Sequence of chain 2.A:
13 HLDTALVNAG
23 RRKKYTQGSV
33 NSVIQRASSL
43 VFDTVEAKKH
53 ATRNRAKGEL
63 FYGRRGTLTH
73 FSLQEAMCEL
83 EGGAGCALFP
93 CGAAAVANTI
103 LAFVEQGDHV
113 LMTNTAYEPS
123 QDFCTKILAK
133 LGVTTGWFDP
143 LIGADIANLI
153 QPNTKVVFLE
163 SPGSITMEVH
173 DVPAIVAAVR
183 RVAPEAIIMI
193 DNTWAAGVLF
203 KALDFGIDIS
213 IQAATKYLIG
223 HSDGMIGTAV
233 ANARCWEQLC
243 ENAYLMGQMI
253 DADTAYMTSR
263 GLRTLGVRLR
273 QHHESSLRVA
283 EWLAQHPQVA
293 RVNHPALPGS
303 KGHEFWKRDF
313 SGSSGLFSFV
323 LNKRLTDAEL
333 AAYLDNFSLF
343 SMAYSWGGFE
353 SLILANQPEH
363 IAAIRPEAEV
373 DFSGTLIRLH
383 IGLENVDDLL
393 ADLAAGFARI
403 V

Binding-site contacts:
Ligand atom C2A contacts residue GLU162 of chain 2.A at 3.4 Å.
Ligand atom C6 contacts residue PLP1 of chain 2.D at 0.3 Å.
Ligand atom C4A contacts residue PLP1 of chain 2.D at 0.7 Å.
Ligand atom N11 contacts residue LYS218 of chain 2.A at 3.2 Å (salt-bridge).
Ligand atom O31 contacts residue SER347 of chain 2.A at 2.9 Å (h-bond).
Ligand atom O3 contacts residue TRP348 of chain 2.A at 3.2 Å (h-bond).
Ligand atom O1P contacts residue PLP1 of chain 2.D at 0.3 Å (h-bond).
Ligand atom O1 contacts residue PLP1 of chain 2.D at 3.1 Å.
Ligand atom P contacts residue PLP1 of chain 2.D at 0.3 Å.
Ligand atom O3P contacts residue GLY94 of chain 2.A at 3.2 Å (h-bond).
Ligand atom C2 contacts residue PLP1 of chain 2.D at 0.2 Å.
Ligand atom C2A contacts residue PLP1 of chain 2.D at 0.2 Å.
Ligand atom C5 contacts residue PLP1 of chain 2.D at 0.2 Å.
Ligand atom C5A contacts residue PLP1 of chain 2.D at 0.2 Å.
Ligand atom O4P contacts residue PLP1 of chain 2.D at 0.2 Å (h-bond).
Ligand atom O2P contacts residue GLY94 of chain 2.A at 2.9 Å (h-bond).
Ligand atom C4A contacts residue TYR119 of chain 2.A at 3.3 Å (hydrophobic).
Ligand atom O3P contacts residue PLP1 of chain 2.D at 0.2 Å (h-bond).
Ligand atom C3 contacts residue PLP1 of chain 2.D at 0.3 Å.
Ligand atom C1 contacts residue PLP1 of chain 2.D at 2.8 Å.
Ligand atom O3P contacts residue ARG66 of chain 1.A at 2.8 Å (salt-bridge).
Ligand atom O2 contacts residue TRP348 of chain 2.A at 3.0 Å (h-bond).
Ligand atom O2P contacts residue PLP1 of chain 2.D at 0.3 Å (h-bond).
Ligand atom O4P contacts residue ALA215 of chain 2.A at 3.2 Å.
Ligand atom C5 contacts residue TYR119 of chain 2.A at 3.2 Å (hydrophobic).
Ligand atom N1 contacts residue ASP193 of chain 2.A at 2.6 Å (salt-bridge).
Ligand atom O2P contacts residue THR217 of chain 2.A at 2.6 Å (h-bond).
Ligand atom C4A contacts residue LYS218 of chain 2.A at 2.9 Å.
Ligand atom O1 contacts residue SER347 of chain 2.A at 3.2 Å (h-bond).
Ligand atom C5A contacts residue TYR119 of chain 2.A at 3.4 Å (hydrophobic).
Ligand atom O3 contacts residue PLP1 of chain 2.D at 0.6 Å (h-bond).
Ligand atom C4 contacts residue PLP1 of chain 2.D at 0.3 Å.
Ligand atom O2 contacts residue ARG380 of chain 2.A at 2.8 Å (salt-bridge).
Ligand atom O3P contacts residue ALA95 of chain 2.A at 2.8 Å (h-bond).
Ligand atom O1P contacts residue TYR64 of chain 1.A at 2.6 Å (h-bond).
Ligand atom N1 contacts residue PLP1 of chain 2.D at 0.3 Å (h-bond).
Ligand atom O3P contacts residue CYS93 of chain 2.A at 3.2 Å (h-bond).
Ligand atom O31 contacts residue ARG380 of chain 2.A at 3.0 Å (salt-bridge).
Ligand atom N11 contacts residue PLP1 of chain 2.D at 1.7 Å.
Ligand atom O1P contacts residue ARG66 of chain 1.A at 2.9 Å (salt-bridge).

The small molecule below binds the protein below.
Small molecule (SMILES): Cc1ncc(COP(=O)(O)O)c(CNC(=O)C(=O)O)c1O

Sequence of chain 1.A:
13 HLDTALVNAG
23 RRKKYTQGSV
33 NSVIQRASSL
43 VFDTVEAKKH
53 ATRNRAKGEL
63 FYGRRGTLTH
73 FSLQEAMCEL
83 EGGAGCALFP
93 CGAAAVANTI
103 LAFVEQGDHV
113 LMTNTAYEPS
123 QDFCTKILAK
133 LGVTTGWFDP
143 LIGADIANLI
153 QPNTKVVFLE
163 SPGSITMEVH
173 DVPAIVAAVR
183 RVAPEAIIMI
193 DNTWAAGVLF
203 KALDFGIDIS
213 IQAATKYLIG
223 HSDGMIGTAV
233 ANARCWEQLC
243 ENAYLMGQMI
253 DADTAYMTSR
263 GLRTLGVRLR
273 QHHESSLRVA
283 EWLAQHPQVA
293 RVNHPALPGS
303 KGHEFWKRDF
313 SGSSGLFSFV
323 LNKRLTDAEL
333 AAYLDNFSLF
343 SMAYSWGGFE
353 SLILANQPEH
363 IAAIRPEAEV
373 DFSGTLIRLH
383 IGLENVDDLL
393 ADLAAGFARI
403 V